Binding-site contacts:
Ligand atom C5 contacts residue LEU121 of chain 1.A at 4.3 Å (hydrophobic).
Ligand atom C9 contacts residue GLN79 of chain 1.A at 3.9 Å.
Ligand atom C5 contacts residue MET120 of chain 1.A at 4.0 Å (hydrophobic).
Ligand atom N1 contacts residue GLN79 of chain 1.A at 4.3 Å.
Ligand atom C3 contacts residue ASN122 of chain 1.A at 3.5 Å.
Ligand atom N2 contacts residue PRO78 of chain 1.A at 3.4 Å (h-bond).
Ligand atom O2 contacts residue ASN122 of chain 1.A at 4.4 Å.
Ligand atom C9 contacts residue PRO78 of chain 1.A at 4.4 Å (hydrophobic).
Ligand atom C6 contacts residue PRO81 of chain 1.A at 3.8 Å (hydrophobic).
Ligand atom C5 contacts residue TYR127 of chain 1.A at 4.4 Å (hydrophobic).
Ligand atom C3 contacts residue MET120 of chain 1.A at 3.3 Å (hydrophobic).
Ligand atom O1 contacts residue ASN122 of chain 1.A at 3.6 Å.
Ligand atom C4 contacts residue LEU121 of chain 1.A at 3.5 Å (hydrophobic).
Ligand atom C4 contacts residue ASN122 of chain 1.A at 3.4 Å.
Ligand atom C1 contacts residue ASN122 of chain 1.A at 3.2 Å.
Ligand atom C9 contacts residue ASN122 of chain 1.A at 3.7 Å.
Ligand atom C7 contacts residue ASN122 of chain 1.A at 4.2 Å.
Ligand atom C6 contacts residue ALA80 of chain 1.A at 3.5 Å (hydrophobic).
Ligand atom C2 contacts residue MET120 of chain 1.A at 4.1 Å (hydrophobic).
Ligand atom N1 contacts residue ASN122 of chain 1.A at 3.3 Å (h-bond).
Ligand atom C8 contacts residue ASN122 of chain 1.A at 3.7 Å.
Ligand atom C5 contacts residue ALA80 of chain 1.A at 4.1 Å (hydrophobic).
Ligand atom C2 contacts residue ASN122 of chain 1.A at 3.7 Å.
Ligand atom C3 contacts residue LEU121 of chain 1.A at 3.6 Å (hydrophobic).
Ligand atom C7 contacts residue ALA80 of chain 1.A at 3.7 Å (hydrophobic).
Ligand atom C10 contacts residue GLU77 of chain 1.A at 4.1 Å.
Ligand atom N1 contacts residue ALA80 of chain 1.A at 4.5 Å.
Ligand atom C5 contacts residue ASN122 of chain 1.A at 4.0 Å.
Ligand atom C10 contacts residue ASN122 of chain 1.A at 4.0 Å.
Ligand atom C4 contacts residue MET120 of chain 1.A at 3.5 Å (hydrophobic).
Ligand atom C10 contacts residue GLN79 of chain 1.A at 4.4 Å.
Ligand atom C10 contacts residue ALA80 of chain 1.A at 4.1 Å (hydrophobic).
Ligand atom O2 contacts residue GLN79 of chain 1.A at 3.3 Å.
Ligand atom C6 contacts residue SER82 of chain 1.A at 3.5 Å.
Ligand atom O2 contacts residue PRO78 of chain 1.A at 4.1 Å.
Ligand atom N2 contacts residue ALA80 of chain 1.A at 4.0 Å.
Ligand atom O2 contacts residue ALA80 of chain 1.A at 2.3 Å (h-bond).
Ligand atom C9 contacts residue ALA80 of chain 1.A at 3.5 Å (hydrophobic).
Ligand atom C10 contacts residue PRO78 of chain 1.A at 3.7 Å (hydrophobic).
Ligand atom C6 contacts residue MET120 of chain 1.A at 3.6 Å (hydrophobic).

A protein and the small-molecule ligand that binds it are described below.
Small molecule (SMILES): COc1ccc(C)cc1NC(=O)CN

Sequence of chain 1.A:
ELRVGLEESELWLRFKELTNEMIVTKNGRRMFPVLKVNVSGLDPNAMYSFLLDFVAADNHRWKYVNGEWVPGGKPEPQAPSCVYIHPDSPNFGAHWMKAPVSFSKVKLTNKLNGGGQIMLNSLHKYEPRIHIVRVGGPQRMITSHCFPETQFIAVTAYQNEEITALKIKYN